Sequence of chain 2.C:
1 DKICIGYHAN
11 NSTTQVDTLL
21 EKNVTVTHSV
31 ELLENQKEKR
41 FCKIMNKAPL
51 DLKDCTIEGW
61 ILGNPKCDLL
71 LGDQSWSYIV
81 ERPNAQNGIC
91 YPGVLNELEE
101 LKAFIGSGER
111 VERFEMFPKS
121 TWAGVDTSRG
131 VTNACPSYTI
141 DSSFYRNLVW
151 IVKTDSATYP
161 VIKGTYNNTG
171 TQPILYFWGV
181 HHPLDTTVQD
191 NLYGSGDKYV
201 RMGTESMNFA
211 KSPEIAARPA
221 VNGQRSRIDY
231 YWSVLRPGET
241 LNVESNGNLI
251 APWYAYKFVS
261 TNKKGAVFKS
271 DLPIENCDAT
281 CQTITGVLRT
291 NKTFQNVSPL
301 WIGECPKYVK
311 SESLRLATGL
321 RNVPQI

Binding-site contacts:
Ligand atom C4 contacts residue ASN291 of chain 2.C at 4.3 Å.
Ligand atom C1 contacts residue ASN291 of chain 2.C at 1.5 Å.
Ligand atom O5 contacts residue ASN291 of chain 2.C at 2.4 Å (h-bond).
Ligand atom O7 contacts residue ASN291 of chain 2.C at 3.5 Å (h-bond).
Ligand atom C5 contacts residue ASN291 of chain 2.C at 3.7 Å.
Ligand atom C2 contacts residue ASN291 of chain 2.C at 2.5 Å.
Ligand atom N2 contacts residue ASN291 of chain 2.C at 2.9 Å (h-bond).
Ligand atom C3 contacts residue ASN291 of chain 2.C at 3.8 Å.
Ligand atom C7 contacts residue ASN291 of chain 2.C at 3.3 Å.
Ligand atom C8 contacts residue ASN291 of chain 2.C at 4.4 Å.

The protein below binds the small molecule below.
Small molecule (SMILES): CC(=O)N[C@@H]1[C@@H](O)[C@H](O)[C@@H](CO)O[C@H]1O